Sequence of chain 2.A:
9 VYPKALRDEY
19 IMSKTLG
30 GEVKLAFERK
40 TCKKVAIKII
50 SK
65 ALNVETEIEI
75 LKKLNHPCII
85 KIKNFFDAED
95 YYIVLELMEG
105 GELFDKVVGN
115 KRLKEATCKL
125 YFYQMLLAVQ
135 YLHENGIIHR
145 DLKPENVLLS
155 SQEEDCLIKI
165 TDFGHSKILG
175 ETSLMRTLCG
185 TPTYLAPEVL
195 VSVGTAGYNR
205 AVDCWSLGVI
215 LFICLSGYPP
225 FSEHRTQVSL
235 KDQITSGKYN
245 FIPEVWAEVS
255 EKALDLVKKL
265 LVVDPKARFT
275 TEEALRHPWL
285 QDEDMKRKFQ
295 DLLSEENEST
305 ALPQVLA

A protein and the small-molecule ligand that binds it are described below.
Small molecule (SMILES): COc1ccc(CNC(=O)c2ccc3nccnc3c2)cc1

Binding-site contacts:
Ligand atom N2 contacts residue MET102 of chain 2.A at 3.1 Å (h-bond).
Ligand atom C16 contacts residue LEU152 of chain 2.A at 3.5 Å (hydrophobic).
Ligand atom N2 contacts residue LEU152 of chain 2.A at 3.9 Å.
Ligand atom N2 contacts residue ALA45 of chain 2.A at 4.0 Å.
Ligand atom C7 contacts residue GLU103 of chain 2.A at 3.4 Å.
Ligand atom O1 contacts residue LEU24 of chain 2.A at 4.0 Å.
Ligand atom N2 contacts residue GLU100 of chain 2.A at 3.7 Å.
Ligand atom C7 contacts residue GLY105 of chain 2.A at 3.8 Å.
Ligand atom C15 contacts residue ALA45 of chain 2.A at 4.1 Å (hydrophobic).
Ligand atom N1 contacts residue VAL32 of chain 2.A at 4.0 Å.
Ligand atom C3 contacts residue LEU24 of chain 2.A at 4.0 Å (hydrophobic).
Ligand atom C16 contacts residue GLU100 of chain 2.A at 3.3 Å.
Ligand atom C16 contacts residue ALA45 of chain 2.A at 3.9 Å (hydrophobic).
Ligand atom C16 contacts residue MET102 of chain 2.A at 3.8 Å (hydrophobic).
Ligand atom C8 contacts residue GLU103 of chain 2.A at 3.7 Å.
Ligand atom C10 contacts residue LEU24 of chain 2.A at 3.7 Å (hydrophobic).
Ligand atom N contacts residue MET102 of chain 2.A at 2.7 Å (h-bond).
Ligand atom C9 contacts residue LEU24 of chain 2.A at 3.7 Å (hydrophobic).
Ligand atom C13 contacts residue GLU103 of chain 2.A at 3.6 Å.
Ligand atom C12 contacts residue GLU103 of chain 2.A at 3.7 Å.
Ligand atom N1 contacts residue LEU152 of chain 2.A at 3.9 Å.
Ligand atom C2 contacts residue VAL32 of chain 2.A at 3.6 Å (hydrophobic).
Ligand atom O1 contacts residue GLY105 of chain 2.A at 3.9 Å.
Ligand atom C9 contacts residue LEU101 of chain 2.A at 4.1 Å (hydrophobic).
Ligand atom C4 contacts residue MET102 of chain 2.A at 3.8 Å (hydrophobic).
Ligand atom N contacts residue GLY105 of chain 2.A at 3.6 Å.
Ligand atom C contacts residue MET102 of chain 2.A at 3.9 Å (hydrophobic).
Ligand atom C5 contacts residue MET102 of chain 2.A at 3.1 Å (hydrophobic).
Ligand atom C1 contacts residue VAL32 of chain 2.A at 3.9 Å (hydrophobic).
Ligand atom C8 contacts residue MET102 of chain 2.A at 4.1 Å (hydrophobic).
Ligand atom C7 contacts residue MET102 of chain 2.A at 3.5 Å (hydrophobic).
Ligand atom C10 contacts residue LEU101 of chain 2.A at 4.0 Å (hydrophobic).
Ligand atom C5 contacts residue LEU101 of chain 2.A at 3.6 Å (hydrophobic).
Ligand atom C15 contacts residue LEU152 of chain 2.A at 3.6 Å (hydrophobic).
Ligand atom N2 contacts residue LEU101 of chain 2.A at 4.0 Å.
Ligand atom C14 contacts residue GLU103 of chain 2.A at 3.1 Å.
Ligand atom C6 contacts residue GLY105 of chain 2.A at 3.7 Å.
Ligand atom C6 contacts residue MET102 of chain 2.A at 3.6 Å (hydrophobic).
Ligand atom O contacts residue LEU34 of chain 2.A at 3.8 Å.
Ligand atom C12 contacts residue LYS43 of chain 2.A at 3.8 Å.